Binding-site contacts:
Ligand atom C04 contacts residue PHE66 of chain 4.A at 4.3 Å (hydrophobic).
Ligand atom C48 contacts residue ARG83 of chain 4.A at 4.2 Å.
Ligand atom C38 contacts residue MET32 of chain 4.A at 3.8 Å (hydrophobic).
Ligand atom O54 contacts residue GLU81 of chain 4.A at 3.5 Å (salt-bridge).
Ligand atom C45 contacts residue GLU81 of chain 4.A at 4.1 Å.
Ligand atom C13 contacts residue MET32 of chain 4.A at 4.1 Å (hydrophobic).
Ligand atom C09 contacts residue MET67 of chain 4.A at 4.3 Å (hydrophobic).
Ligand atom C48 contacts residue ILE79 of chain 4.A at 4.2 Å (hydrophobic).
Ligand atom C44 contacts residue PHE66 of chain 4.A at 4.4 Å (hydrophobic).
Ligand atom C45 contacts residue ILE79 of chain 4.A at 3.8 Å (hydrophobic).
Ligand atom C82 contacts residue ILE79 of chain 4.A at 4.4 Å (hydrophobic).
Ligand atom C44 contacts residue ILE79 of chain 4.A at 4.3 Å (hydrophobic).
Ligand atom C51 contacts residue ILE79 of chain 4.A at 4.3 Å (hydrophobic).
Ligand atom C79 contacts residue ILE79 of chain 4.A at 4.1 Å (hydrophobic).
Ligand atom C01 contacts residue ASP70 of chain 4.A at 4.0 Å.
Ligand atom O54 contacts residue ARG83 of chain 4.A at 3.9 Å.
Ligand atom C21 contacts residue MET32 of chain 4.A at 4.4 Å (hydrophobic).
Ligand atom C44 contacts residue GLU81 of chain 4.A at 4.0 Å.
Ligand atom C09 contacts residue PHE66 of chain 4.A at 3.9 Å (hydrophobic).
Ligand atom O54 contacts residue GLY82 of chain 4.A at 3.3 Å.
Ligand atom C38 contacts residue PHE66 of chain 4.A at 3.9 Å (hydrophobic).
Ligand atom O54 contacts residue PHE66 of chain 4.A at 4.0 Å.
Ligand atom N07 contacts residue PHE66 of chain 4.A at 4.1 Å.
Ligand atom C15 contacts residue PHE66 of chain 4.A at 3.8 Å (hydrophobic).
Ligand atom C18 contacts residue MET32 of chain 4.A at 3.5 Å (hydrophobic).
Ligand atom C35 contacts residue MET32 of chain 4.A at 3.5 Å (hydrophobic).
Ligand atom C41 contacts residue MET32 of chain 4.A at 4.0 Å (hydrophobic).
Ligand atom C08 contacts residue PHE66 of chain 4.A at 3.8 Å (hydrophobic).
Ligand atom O54 contacts residue LEU36 of chain 4.A at 4.5 Å.
Ligand atom O12 contacts residue ILE33 of chain 4.A at 3.8 Å.
Ligand atom C44 contacts residue GLY82 of chain 4.A at 4.4 Å.
Ligand atom C15 contacts residue MET32 of chain 4.A at 3.5 Å (hydrophobic).
Ligand atom C55 contacts residue MET32 of chain 4.A at 3.9 Å (hydrophobic).
Ligand atom C01 contacts residue PHE66 of chain 4.A at 3.8 Å (hydrophobic).
Ligand atom C41 contacts residue PHE66 of chain 4.A at 4.3 Å (hydrophobic).
Ligand atom O12 contacts residue PHE66 of chain 4.A at 4.1 Å.
Ligand atom C45 contacts residue ARG83 of chain 4.A at 3.9 Å.

Sequence of chain 4.A:
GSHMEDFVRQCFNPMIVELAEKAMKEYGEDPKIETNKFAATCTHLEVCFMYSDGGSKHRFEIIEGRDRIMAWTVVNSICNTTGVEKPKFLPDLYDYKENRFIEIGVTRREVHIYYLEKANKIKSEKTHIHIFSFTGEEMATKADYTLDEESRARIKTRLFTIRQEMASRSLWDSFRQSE

The small molecule below binds the protein below.
Small molecule (SMILES): O=C1CCCN1CC[C@H](C[C@H](C[C@@H](CCN1CCCC1=O)N1CCCC1=O)N1CCCC1=O)N1C=CCC1=O